Sequence of chain 1.KA:
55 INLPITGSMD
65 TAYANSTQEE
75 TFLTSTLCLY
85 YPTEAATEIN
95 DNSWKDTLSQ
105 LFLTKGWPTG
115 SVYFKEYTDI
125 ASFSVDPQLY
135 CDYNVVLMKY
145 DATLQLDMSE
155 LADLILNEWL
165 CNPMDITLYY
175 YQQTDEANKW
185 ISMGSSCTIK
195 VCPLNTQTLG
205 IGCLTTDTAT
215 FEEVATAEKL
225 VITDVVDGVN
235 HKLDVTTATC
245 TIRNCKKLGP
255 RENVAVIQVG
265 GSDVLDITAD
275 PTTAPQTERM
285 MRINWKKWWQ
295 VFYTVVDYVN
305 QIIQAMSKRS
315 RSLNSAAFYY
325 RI

Binding-site contacts:
Ligand atom C1 contacts residue ASN69 of chain 1.KA at 1.4 Å.
Ligand atom O6 contacts residue ASN69 of chain 1.KA at 4.2 Å.
Ligand atom O7 contacts residue ASN69 of chain 1.KA at 4.5 Å.
Ligand atom C7 contacts residue ASN69 of chain 1.KA at 3.9 Å.
Ligand atom C5 contacts residue ASN69 of chain 1.KA at 3.7 Å.
Ligand atom N2 contacts residue ASN69 of chain 1.KA at 2.9 Å (h-bond).
Ligand atom O5 contacts residue ASN69 of chain 1.KA at 2.4 Å (h-bond).
Ligand atom C2 contacts residue ASN69 of chain 1.KA at 2.5 Å.
Ligand atom C3 contacts residue ASN69 of chain 1.KA at 3.8 Å.
Ligand atom C4 contacts residue ASN69 of chain 1.KA at 4.2 Å.

A protein and the small-molecule ligand that binds it are described below.
Small molecule (SMILES): CC(=O)N[C@@H]1[C@@H](O)[C@H](O)[C@@H](CO)O[C@H]1O